The small molecule below binds the protein below.
Small molecule (SMILES): O=C(COP(=O)(O)O)NO

Binding-site contacts:
Ligand atom C1 contacts residue ZN1 of chain 1.GA at 2.7 Å.
Ligand atom O1 contacts residue HIS141 of chain 1.G at 3.2 Å (h-bond).
Ligand atom P contacts residue ASN32 of chain 1.G at 3.7 Å.
Ligand atom O3P contacts residue GLY74 of chain 1.G at 3.9 Å.
Ligand atom C1 contacts residue HIS141 of chain 1.G at 3.9 Å.
Ligand atom O4P contacts residue SER75 of chain 1.G at 3.3 Å (h-bond).
Ligand atom P contacts residue ASN29 of chain 1.G at 3.7 Å.
Ligand atom O2 contacts residue HIS212 of chain 1.G at 3.0 Å (h-bond).
Ligand atom O1 contacts residue ASN32 of chain 1.G at 3.8 Å.
Ligand atom O1 contacts residue HIS143 of chain 1.G at 3.1 Å (h-bond).
Ligand atom O2P contacts residue GLY31 of chain 1.G at 3.5 Å (h-bond).
Ligand atom O1P contacts residue ASN32 of chain 1.G at 3.4 Å (h-bond).
Ligand atom C2 contacts residue ASN29 of chain 1.G at 3.4 Å.
Ligand atom O4P contacts residue SER116 of chain 1.G at 2.9 Å (h-bond).
Ligand atom O1 contacts residue GLY30 of chain 1.G at 3.6 Å.
Ligand atom O2P contacts residue THR115 of chain 1.G at 2.4 Å (h-bond).
Ligand atom O4P contacts residue THR115 of chain 1.G at 3.7 Å.
Ligand atom O1P contacts residue SER116 of chain 1.G at 3.8 Å.
Ligand atom N2 contacts residue HIS212 of chain 1.G at 4.0 Å.
Ligand atom N2 contacts residue HIS141 of chain 1.G at 4.0 Å.
Ligand atom N2 contacts residue GLU117 of chain 1.G at 3.1 Å (salt-bridge).
Ligand atom O4P contacts residue GLY76 of chain 1.G at 3.6 Å (h-bond).
Ligand atom O2P contacts residue SER116 of chain 1.G at 4.0 Å.
Ligand atom O2 contacts residue GLU117 of chain 1.G at 2.6 Å (salt-bridge).
Ligand atom C2 contacts residue ASN32 of chain 1.G at 3.6 Å.
Ligand atom O3P contacts residue ASN29 of chain 1.G at 2.7 Å (h-bond).
Ligand atom O1 contacts residue GLY31 of chain 1.G at 2.8 Å (h-bond).
Ligand atom O2P contacts residue ASN32 of chain 1.G at 2.7 Å (h-bond).
Ligand atom O3P contacts residue GLY76 of chain 1.G at 3.0 Å (h-bond).
Ligand atom C1 contacts residue GLY31 of chain 1.G at 3.8 Å.
Ligand atom N2 contacts residue ZN1 of chain 1.GA at 2.8 Å.
Ligand atom O3P contacts residue SER75 of chain 1.G at 4.0 Å.
Ligand atom P contacts residue THR115 of chain 1.G at 3.6 Å.
Ligand atom N2 contacts residue ASN32 of chain 1.G at 3.7 Å.
Ligand atom P contacts residue GLY76 of chain 1.G at 3.9 Å.
Ligand atom O1P contacts residue ASN29 of chain 1.G at 3.8 Å.
Ligand atom C1 contacts residue ASN32 of chain 1.G at 3.5 Å.
Ligand atom O2 contacts residue ZN1 of chain 1.GA at 2.2 Å.
Ligand atom O1 contacts residue ZN1 of chain 1.GA at 2.1 Å.
Ligand atom O2 contacts residue HIS141 of chain 1.G at 3.2 Å (h-bond).

Sequence of chain 1.G:
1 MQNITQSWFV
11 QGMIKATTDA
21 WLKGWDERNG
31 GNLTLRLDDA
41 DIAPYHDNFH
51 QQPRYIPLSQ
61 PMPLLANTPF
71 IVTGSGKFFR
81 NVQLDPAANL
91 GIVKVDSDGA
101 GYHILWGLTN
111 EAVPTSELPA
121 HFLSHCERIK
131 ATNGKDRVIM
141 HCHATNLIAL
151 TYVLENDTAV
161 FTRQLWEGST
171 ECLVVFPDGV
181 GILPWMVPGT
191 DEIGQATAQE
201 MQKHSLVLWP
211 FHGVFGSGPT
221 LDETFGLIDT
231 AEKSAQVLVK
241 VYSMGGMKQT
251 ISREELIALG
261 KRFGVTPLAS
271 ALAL